Sequence of chain 1.A:
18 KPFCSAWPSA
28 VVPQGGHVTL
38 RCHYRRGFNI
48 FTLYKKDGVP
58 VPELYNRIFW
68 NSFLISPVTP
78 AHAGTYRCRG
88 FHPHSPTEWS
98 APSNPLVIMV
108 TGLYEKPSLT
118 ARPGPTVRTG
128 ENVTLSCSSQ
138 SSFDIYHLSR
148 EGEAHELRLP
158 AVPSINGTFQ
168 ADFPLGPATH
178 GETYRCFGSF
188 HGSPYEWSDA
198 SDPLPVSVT

The small molecule below binds the protein below.
Small molecule (SMILES): CC(=O)N[C@@H]1[C@@H](O)[C@H](O)[C@@H](CO)O[C@H]1O

Binding-site contacts:
Ligand atom C8 contacts residue ASN129 of chain 1.A at 4.3 Å.
Ligand atom C6 contacts residue PRO174 of chain 1.A at 4.3 Å (hydrophobic).
Ligand atom C3 contacts residue ASN129 of chain 1.A at 3.8 Å.
Ligand atom O5 contacts residue GLY173 of chain 1.A at 4.2 Å.
Ligand atom C7 contacts residue ASN129 of chain 1.A at 3.2 Å.
Ligand atom O5 contacts residue ASN129 of chain 1.A at 2.4 Å (h-bond).
Ligand atom O6 contacts residue GLY173 of chain 1.A at 3.9 Å.
Ligand atom C6 contacts residue GLY173 of chain 1.A at 4.3 Å.
Ligand atom O7 contacts residue ASN129 of chain 1.A at 3.2 Å (h-bond).
Ligand atom C2 contacts residue ASN129 of chain 1.A at 2.5 Å.
Ligand atom N2 contacts residue ASN129 of chain 1.A at 2.9 Å (h-bond).
Ligand atom C1 contacts residue ASN129 of chain 1.A at 1.4 Å.
Ligand atom C5 contacts residue ASN129 of chain 1.A at 3.7 Å.
Ligand atom C4 contacts residue ASN129 of chain 1.A at 4.3 Å.